This small molecule binds to this protein.
Small molecule (SMILES): Oc1ccc(Cl)cc1O

Sequence of chain 1.B:
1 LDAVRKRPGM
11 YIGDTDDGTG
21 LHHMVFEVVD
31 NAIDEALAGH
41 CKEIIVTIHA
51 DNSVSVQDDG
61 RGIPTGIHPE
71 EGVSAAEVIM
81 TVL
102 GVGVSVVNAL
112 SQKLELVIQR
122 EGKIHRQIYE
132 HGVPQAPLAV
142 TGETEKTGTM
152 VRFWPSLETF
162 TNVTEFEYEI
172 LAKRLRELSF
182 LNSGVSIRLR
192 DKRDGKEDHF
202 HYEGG

Binding-site contacts:
Ligand atom C6 contacts residue THR150 of chain 1.B at 3.8 Å.
Ligand atom C4 contacts residue THR150 of chain 1.B at 4.3 Å.
Ligand atom O8 contacts residue VAL28 of chain 1.B at 3.3 Å.
Ligand atom C3 contacts residue ASN31 of chain 1.B at 4.2 Å.
Ligand atom C1 contacts residue ASP58 of chain 1.B at 3.2 Å.
Ligand atom C6 contacts residue ASP58 of chain 1.B at 3.2 Å.
Ligand atom O8 contacts residue VAL56 of chain 1.B at 2.8 Å (h-bond).
Ligand atom CL9 contacts residue ASN31 of chain 1.B at 3.7 Å.
Ligand atom C2 contacts residue VAL152 of chain 1.B at 3.7 Å (hydrophobic).
Ligand atom C5 contacts residue ILE63 of chain 1.B at 4.1 Å (hydrophobic).
Ligand atom C2 contacts residue VAL28 of chain 1.B at 3.9 Å (hydrophobic).
Ligand atom C5 contacts residue ASP58 of chain 1.B at 4.5 Å.
Ligand atom C5 contacts residue GLU35 of chain 1.B at 4.0 Å.
Ligand atom O7 contacts residue GLN57 of chain 1.B at 4.0 Å.
Ligand atom C2 contacts residue VAL56 of chain 1.B at 4.0 Å (hydrophobic).
Ligand atom C5 contacts residue ASN31 of chain 1.B at 3.7 Å.
Ligand atom C6 contacts residue GLU35 of chain 1.B at 3.8 Å.
Ligand atom C3 contacts residue VAL28 of chain 1.B at 3.9 Å (hydrophobic).
Ligand atom O7 contacts residue ASP58 of chain 1.B at 2.6 Å (salt-bridge).
Ligand atom C5 contacts residue ALA32 of chain 1.B at 4.2 Å (hydrophobic).
Ligand atom C1 contacts residue THR150 of chain 1.B at 3.8 Å.
Ligand atom O7 contacts residue VAL56 of chain 1.B at 3.7 Å.
Ligand atom C2 contacts residue ALA32 of chain 1.B at 4.4 Å (hydrophobic).
Ligand atom C6 contacts residue ASN31 of chain 1.B at 4.0 Å.
Ligand atom C4 contacts residue VAL152 of chain 1.B at 4.3 Å (hydrophobic).
Ligand atom O8 contacts residue MET151 of chain 1.B at 4.3 Å.
Ligand atom C6 contacts residue ALA32 of chain 1.B at 3.7 Å (hydrophobic).
Ligand atom O7 contacts residue THR150 of chain 1.B at 3.3 Å (h-bond).
Ligand atom C1 contacts residue VAL56 of chain 1.B at 4.3 Å (hydrophobic).
Ligand atom C3 contacts residue VAL152 of chain 1.B at 3.4 Å (hydrophobic).
Ligand atom C2 contacts residue THR150 of chain 1.B at 4.2 Å.
Ligand atom C5 contacts residue THR150 of chain 1.B at 4.0 Å.
Ligand atom C3 contacts residue THR150 of chain 1.B at 4.4 Å.
Ligand atom O7 contacts residue ALA32 of chain 1.B at 3.3 Å.
Ligand atom C1 contacts residue ALA32 of chain 1.B at 3.8 Å (hydrophobic).
Ligand atom CL9 contacts residue VAL105 of chain 1.B at 3.8 Å.
Ligand atom C4 contacts residue ASN31 of chain 1.B at 3.6 Å.
Ligand atom O8 contacts residue VAL152 of chain 1.B at 3.4 Å.